The protein below binds the small molecule below.
Small molecule (SMILES): CC(=O)N[C@@H]1[C@@H](O)[C@H](O)[C@@H](CO)O[C@H]1O

Sequence of chain 1.B:
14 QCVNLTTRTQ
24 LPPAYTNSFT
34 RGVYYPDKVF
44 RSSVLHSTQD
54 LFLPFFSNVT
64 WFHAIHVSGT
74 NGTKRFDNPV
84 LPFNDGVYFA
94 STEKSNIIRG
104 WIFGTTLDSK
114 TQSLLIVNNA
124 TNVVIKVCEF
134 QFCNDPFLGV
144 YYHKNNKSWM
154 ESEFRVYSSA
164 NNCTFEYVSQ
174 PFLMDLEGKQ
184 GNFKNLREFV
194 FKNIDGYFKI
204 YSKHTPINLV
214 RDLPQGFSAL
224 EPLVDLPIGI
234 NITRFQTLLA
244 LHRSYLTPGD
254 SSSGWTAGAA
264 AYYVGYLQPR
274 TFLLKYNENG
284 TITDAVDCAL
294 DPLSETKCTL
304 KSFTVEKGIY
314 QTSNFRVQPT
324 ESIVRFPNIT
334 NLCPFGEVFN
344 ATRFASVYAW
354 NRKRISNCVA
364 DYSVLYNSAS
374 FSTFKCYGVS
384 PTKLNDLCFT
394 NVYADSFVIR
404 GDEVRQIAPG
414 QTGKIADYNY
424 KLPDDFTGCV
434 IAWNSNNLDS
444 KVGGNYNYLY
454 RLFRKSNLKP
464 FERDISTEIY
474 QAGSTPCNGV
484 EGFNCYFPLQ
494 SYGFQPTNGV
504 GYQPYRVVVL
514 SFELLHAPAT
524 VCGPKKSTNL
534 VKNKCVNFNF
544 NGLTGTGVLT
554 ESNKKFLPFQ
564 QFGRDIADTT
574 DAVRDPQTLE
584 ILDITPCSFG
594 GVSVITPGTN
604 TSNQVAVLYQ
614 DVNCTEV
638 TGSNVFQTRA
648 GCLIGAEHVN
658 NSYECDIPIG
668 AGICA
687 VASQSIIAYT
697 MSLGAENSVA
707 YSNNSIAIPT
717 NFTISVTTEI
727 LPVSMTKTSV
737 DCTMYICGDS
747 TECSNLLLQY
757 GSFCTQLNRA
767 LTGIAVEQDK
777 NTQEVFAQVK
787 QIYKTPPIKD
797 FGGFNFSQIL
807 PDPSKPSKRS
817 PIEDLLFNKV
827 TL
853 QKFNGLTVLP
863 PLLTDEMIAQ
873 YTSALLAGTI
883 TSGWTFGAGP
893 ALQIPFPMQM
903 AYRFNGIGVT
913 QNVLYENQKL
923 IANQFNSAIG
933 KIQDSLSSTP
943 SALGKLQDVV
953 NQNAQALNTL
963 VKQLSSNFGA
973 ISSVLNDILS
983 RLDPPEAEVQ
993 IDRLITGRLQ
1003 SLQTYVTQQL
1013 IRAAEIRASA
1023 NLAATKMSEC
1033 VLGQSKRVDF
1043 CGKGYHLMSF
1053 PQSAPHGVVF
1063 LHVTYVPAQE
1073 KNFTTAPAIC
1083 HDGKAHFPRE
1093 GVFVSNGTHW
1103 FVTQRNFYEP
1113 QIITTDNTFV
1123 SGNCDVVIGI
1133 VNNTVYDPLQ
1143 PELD

Sequence of chain 1.A:
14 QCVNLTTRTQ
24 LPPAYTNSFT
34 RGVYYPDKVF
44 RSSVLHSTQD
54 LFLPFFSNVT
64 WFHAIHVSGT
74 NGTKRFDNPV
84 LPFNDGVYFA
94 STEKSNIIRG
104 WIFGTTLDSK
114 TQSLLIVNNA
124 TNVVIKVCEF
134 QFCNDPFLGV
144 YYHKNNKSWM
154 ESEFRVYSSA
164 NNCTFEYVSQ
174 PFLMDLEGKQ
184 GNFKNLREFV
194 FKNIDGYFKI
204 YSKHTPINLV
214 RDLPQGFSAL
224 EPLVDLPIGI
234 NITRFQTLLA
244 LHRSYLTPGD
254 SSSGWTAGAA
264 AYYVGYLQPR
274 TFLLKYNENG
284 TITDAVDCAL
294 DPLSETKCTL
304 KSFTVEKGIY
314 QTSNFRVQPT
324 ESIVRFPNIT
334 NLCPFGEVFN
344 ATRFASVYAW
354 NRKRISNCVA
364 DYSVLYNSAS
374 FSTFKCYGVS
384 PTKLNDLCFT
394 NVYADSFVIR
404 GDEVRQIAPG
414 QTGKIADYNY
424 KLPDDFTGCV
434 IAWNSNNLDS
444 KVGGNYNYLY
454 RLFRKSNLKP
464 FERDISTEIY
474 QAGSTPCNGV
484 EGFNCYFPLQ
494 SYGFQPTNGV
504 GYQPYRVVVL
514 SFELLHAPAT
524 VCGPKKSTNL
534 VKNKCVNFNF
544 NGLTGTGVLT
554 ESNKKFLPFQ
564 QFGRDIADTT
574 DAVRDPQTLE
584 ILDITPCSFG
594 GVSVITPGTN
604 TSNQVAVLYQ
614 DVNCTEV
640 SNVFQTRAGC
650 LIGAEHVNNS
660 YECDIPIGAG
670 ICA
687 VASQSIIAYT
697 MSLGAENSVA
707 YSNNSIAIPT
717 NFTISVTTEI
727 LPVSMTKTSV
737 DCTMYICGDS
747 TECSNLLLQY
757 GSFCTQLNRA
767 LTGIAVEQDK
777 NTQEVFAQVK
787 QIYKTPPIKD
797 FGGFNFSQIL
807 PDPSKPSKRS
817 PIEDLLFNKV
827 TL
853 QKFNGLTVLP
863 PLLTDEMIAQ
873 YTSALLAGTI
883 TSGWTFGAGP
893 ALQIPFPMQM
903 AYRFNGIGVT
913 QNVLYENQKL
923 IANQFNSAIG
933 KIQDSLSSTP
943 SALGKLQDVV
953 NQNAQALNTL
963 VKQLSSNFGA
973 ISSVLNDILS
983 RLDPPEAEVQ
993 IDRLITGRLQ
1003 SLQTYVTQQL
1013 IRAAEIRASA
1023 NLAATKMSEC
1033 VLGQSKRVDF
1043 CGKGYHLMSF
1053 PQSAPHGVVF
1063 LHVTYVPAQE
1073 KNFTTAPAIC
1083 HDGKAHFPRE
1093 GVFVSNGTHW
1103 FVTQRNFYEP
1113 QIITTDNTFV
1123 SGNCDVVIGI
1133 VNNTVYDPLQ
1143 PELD

Binding-site contacts:
Ligand atom O5 contacts residue ASN709 of chain 1.A at 2.4 Å (h-bond).
Ligand atom C1 contacts residue ASN709 of chain 1.A at 1.4 Å.
Ligand atom O5 contacts residue ASP796 of chain 1.B at 4.0 Å.
Ligand atom O7 contacts residue ASN709 of chain 1.A at 3.8 Å.
Ligand atom N2 contacts residue ASN709 of chain 1.A at 2.9 Å (h-bond).
Ligand atom C4 contacts residue ASN709 of chain 1.A at 4.2 Å.
Ligand atom C5 contacts residue ASN709 of chain 1.A at 3.7 Å.
Ligand atom C3 contacts residue ASN709 of chain 1.A at 3.8 Å.
Ligand atom C7 contacts residue ASN709 of chain 1.A at 3.1 Å.
Ligand atom C2 contacts residue ASP796 of chain 1.B at 4.1 Å.
Ligand atom C2 contacts residue ASN709 of chain 1.A at 2.4 Å.
Ligand atom C1 contacts residue ASP796 of chain 1.B at 4.0 Å.
Ligand atom O7 contacts residue ILE1130 of chain 1.A at 4.3 Å.
Ligand atom O7 contacts residue GLY1131 of chain 1.A at 4.4 Å.
Ligand atom C8 contacts residue ASN709 of chain 1.A at 3.0 Å.